The protein below binds the small molecule below.
Small molecule (SMILES): O=C(O)CNC(=O)Cn1ccc2ccc(Br)cc21

Sequence of chain 3.A:
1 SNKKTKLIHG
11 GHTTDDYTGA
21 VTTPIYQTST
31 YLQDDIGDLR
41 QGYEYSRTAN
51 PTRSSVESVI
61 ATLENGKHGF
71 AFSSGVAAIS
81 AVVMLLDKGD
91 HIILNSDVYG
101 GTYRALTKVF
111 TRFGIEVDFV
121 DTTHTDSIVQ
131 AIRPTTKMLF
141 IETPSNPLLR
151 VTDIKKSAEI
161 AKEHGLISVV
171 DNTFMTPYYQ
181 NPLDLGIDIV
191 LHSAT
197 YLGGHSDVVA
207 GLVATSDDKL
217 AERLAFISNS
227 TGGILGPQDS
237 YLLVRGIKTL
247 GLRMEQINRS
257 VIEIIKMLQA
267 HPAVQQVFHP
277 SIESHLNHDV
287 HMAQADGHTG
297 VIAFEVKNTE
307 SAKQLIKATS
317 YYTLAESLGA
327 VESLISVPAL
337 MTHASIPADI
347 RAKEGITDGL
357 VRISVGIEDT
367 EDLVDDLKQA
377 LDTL

Binding-site contacts:
Ligand atom N2 contacts residue GLY100 of chain 3.A at 3.3 Å.
Ligand atom O1 contacts residue ILE342 of chain 3.A at 3.6 Å.
Ligand atom BR contacts residue ILE352 of chain 3.A at 3.9 Å.
Ligand atom C9 contacts residue ILE342 of chain 3.A at 4.1 Å (hydrophobic).
Ligand atom C5 contacts residue ILE342 of chain 3.A at 3.8 Å (hydrophobic).
Ligand atom C6 contacts residue ILE342 of chain 3.A at 3.5 Å (hydrophobic).
Ligand atom C12 contacts residue HIS339 of chain 3.A at 3.2 Å.
Ligand atom O2 contacts residue THR338 of chain 3.A at 3.8 Å.
Ligand atom C5 contacts residue ILE346 of chain 3.A at 3.9 Å (hydrophobic).
Ligand atom C11 contacts residue GLY100 of chain 3.A at 4.1 Å.
Ligand atom C10 contacts residue VAL98 of chain 3.A at 4.5 Å (hydrophobic).
Ligand atom C11 contacts residue ILE342 of chain 3.A at 4.2 Å (hydrophobic).
Ligand atom C4 contacts residue ILE346 of chain 3.A at 4.5 Å (hydrophobic).
Ligand atom C13 contacts residue HIS339 of chain 3.A at 4.0 Å.
Ligand atom C13 contacts residue THR338 of chain 3.A at 3.4 Å.
Ligand atom C5 contacts residue GLU350 of chain 3.A at 4.2 Å.
Ligand atom C8 contacts residue ILE342 of chain 3.A at 3.7 Å (hydrophobic).
Ligand atom N1 contacts residue TYR103 of chain 3.A at 4.2 Å.
Ligand atom O2 contacts residue GLY100 of chain 3.A at 3.3 Å (h-bond).
Ligand atom C10 contacts residue TYR103 of chain 3.A at 4.1 Å (hydrophobic).
Ligand atom C6 contacts residue GLU350 of chain 3.A at 4.2 Å.
Ligand atom O2 contacts residue HIS339 of chain 3.A at 3.9 Å.
Ligand atom BR contacts residue HIS339 of chain 3.A at 4.0 Å.
Ligand atom C3 contacts residue TYR103 of chain 3.A at 3.5 Å (hydrophobic).
Ligand atom C13 contacts residue ARG104 of chain 3.A at 4.3 Å.
Ligand atom N1 contacts residue ILE342 of chain 3.A at 4.3 Å.
Ligand atom O3 contacts residue GLY100 of chain 3.A at 3.5 Å.
Ligand atom O3 contacts residue ARG104 of chain 3.A at 3.2 Å (salt-bridge).
Ligand atom C7 contacts residue HIS339 of chain 3.A at 4.2 Å.
Ligand atom C4 contacts residue ILE342 of chain 3.A at 4.2 Å (hydrophobic).
Ligand atom C12 contacts residue GLY100 of chain 3.A at 3.9 Å.
Ligand atom O3 contacts residue THR338 of chain 3.A at 2.8 Å (h-bond).
Ligand atom C2 contacts residue TYR103 of chain 3.A at 3.1 Å (hydrophobic).
Ligand atom C7 contacts residue ILE342 of chain 3.A at 3.3 Å (hydrophobic).
Ligand atom BR contacts residue ILE342 of chain 3.A at 4.1 Å.
Ligand atom N2 contacts residue HIS339 of chain 3.A at 3.9 Å.
Ligand atom C12 contacts residue THR338 of chain 3.A at 3.6 Å.
Ligand atom BR contacts residue GLU350 of chain 3.A at 3.4 Å.
Ligand atom C13 contacts residue GLY100 of chain 3.A at 3.4 Å.
Ligand atom N2 contacts residue VAL98 of chain 3.A at 4.4 Å.